Sequence of chain 1.A:
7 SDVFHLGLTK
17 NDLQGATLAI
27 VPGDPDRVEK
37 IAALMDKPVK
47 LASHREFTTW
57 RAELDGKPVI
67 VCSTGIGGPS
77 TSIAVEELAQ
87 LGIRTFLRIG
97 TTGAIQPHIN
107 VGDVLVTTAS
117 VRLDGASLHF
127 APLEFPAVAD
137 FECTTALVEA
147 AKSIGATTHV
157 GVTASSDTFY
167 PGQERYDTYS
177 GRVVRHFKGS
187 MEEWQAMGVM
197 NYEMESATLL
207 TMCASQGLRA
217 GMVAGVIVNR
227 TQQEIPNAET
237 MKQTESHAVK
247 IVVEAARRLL

Binding-site contacts:
Ligand atom O4 contacts residue ARG51 of chain 1.B at 3.5 Å (salt-bridge).
Ligand atom P contacts residue THR97 of chain 1.A at 3.7 Å.
Ligand atom P contacts residue ARG94 of chain 1.A at 3.9 Å.
Ligand atom O1P contacts residue ARG94 of chain 1.A at 3.0 Å (salt-bridge).
Ligand atom O1P contacts residue GLY29 of chain 1.A at 3.0 Å (h-bond).
Ligand atom O5 contacts residue PHE165 of chain 1.A at 3.6 Å.
Ligand atom O3 contacts residue GLU201 of chain 1.A at 2.6 Å (salt-bridge).
Ligand atom C5 contacts residue PHE165 of chain 1.A at 3.7 Å (hydrophobic).
Ligand atom C5 contacts residue HIS11 of chain 1.B at 3.6 Å.
Ligand atom C2 contacts residue MET200 of chain 1.A at 3.7 Å (hydrophobic).
Ligand atom O1P contacts residue ILE95 of chain 1.A at 3.9 Å.
Ligand atom O5 contacts residue HIS11 of chain 1.B at 2.8 Å (h-bond).
Ligand atom O2 contacts residue ARG94 of chain 1.A at 3.0 Å (salt-bridge).
Ligand atom C1 contacts residue THR97 of chain 1.A at 3.1 Å.
Ligand atom O3P contacts residue THR97 of chain 1.A at 2.5 Å (h-bond).
Ligand atom O2P contacts residue ASP30 of chain 1.A at 3.9 Å.
Ligand atom P contacts residue ARG51 of chain 1.B at 3.7 Å.
Ligand atom O2P contacts residue GLY29 of chain 1.A at 3.5 Å.
Ligand atom O3P contacts residue ARG51 of chain 1.B at 2.9 Å (salt-bridge).
Ligand atom O2 contacts residue GLU201 of chain 1.A at 2.5 Å (salt-bridge).
Ligand atom P contacts residue ARG33 of chain 1.A at 3.8 Å.
Ligand atom O1 contacts residue ARG94 of chain 1.A at 3.1 Å (salt-bridge).
Ligand atom C2 contacts residue GLU201 of chain 1.A at 3.6 Å.
Ligand atom O1P contacts residue GLY96 of chain 1.A at 3.2 Å.
Ligand atom O5 contacts residue URA1 of chain 1.E at 3.7 Å.
Ligand atom O2 contacts residue GLU199 of chain 1.A at 3.3 Å (salt-bridge).
Ligand atom O1P contacts residue ARG33 of chain 1.A at 2.9 Å (salt-bridge).
Ligand atom O1 contacts residue THR97 of chain 1.A at 3.5 Å (h-bond).
Ligand atom O2 contacts residue MET200 of chain 1.A at 2.8 Å (h-bond).
Ligand atom O4 contacts residue URA1 of chain 1.E at 3.7 Å.
Ligand atom O1P contacts residue THR97 of chain 1.A at 3.9 Å.
Ligand atom C3 contacts residue GLU201 of chain 1.A at 3.4 Å.
Ligand atom O4 contacts residue THR97 of chain 1.A at 3.0 Å (h-bond).
Ligand atom O3 contacts residue ILE72 of chain 1.A at 3.6 Å.
Ligand atom C2 contacts residue URA1 of chain 1.E at 3.6 Å.
Ligand atom O2P contacts residue ARG51 of chain 1.B at 2.7 Å (salt-bridge).
Ligand atom O3P contacts residue ARG33 of chain 1.A at 2.8 Å (salt-bridge).
Ligand atom C1 contacts residue URA1 of chain 1.E at 3.6 Å.
Ligand atom C5 contacts residue URA1 of chain 1.E at 3.4 Å.
Ligand atom O1 contacts residue GLU201 of chain 1.A at 3.7 Å.

Sequence of chain 1.B:
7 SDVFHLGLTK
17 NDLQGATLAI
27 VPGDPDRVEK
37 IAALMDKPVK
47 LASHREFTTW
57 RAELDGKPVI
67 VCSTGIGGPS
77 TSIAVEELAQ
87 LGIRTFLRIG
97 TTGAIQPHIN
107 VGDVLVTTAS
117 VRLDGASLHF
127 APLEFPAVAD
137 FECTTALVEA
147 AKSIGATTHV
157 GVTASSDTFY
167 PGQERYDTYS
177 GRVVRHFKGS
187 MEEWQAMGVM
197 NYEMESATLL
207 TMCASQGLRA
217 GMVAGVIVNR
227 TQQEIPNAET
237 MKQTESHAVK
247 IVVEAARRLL

A small-molecule ligand and the protein it binds are described below.
Small molecule (SMILES): O=P(O)(O)O[C@H]1O[C@H](CO)[C@@H](O)[C@H]1O